The protein below binds the small molecule below.
Small molecule (SMILES): NS(=O)(=O)c1ccc(SCCc2ccccc2)cc1

Sequence of chain 1.A:
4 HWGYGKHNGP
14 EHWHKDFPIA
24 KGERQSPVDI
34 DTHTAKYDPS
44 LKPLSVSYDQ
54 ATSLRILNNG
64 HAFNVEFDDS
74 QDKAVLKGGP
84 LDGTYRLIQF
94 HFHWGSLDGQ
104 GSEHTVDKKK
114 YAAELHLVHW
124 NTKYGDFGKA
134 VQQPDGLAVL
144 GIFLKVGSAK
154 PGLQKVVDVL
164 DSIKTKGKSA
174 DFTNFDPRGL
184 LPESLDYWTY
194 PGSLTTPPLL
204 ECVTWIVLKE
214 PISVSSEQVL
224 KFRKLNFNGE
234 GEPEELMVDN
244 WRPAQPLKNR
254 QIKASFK

Binding-site contacts:
Ligand atom C9 contacts residue PRO201 of chain 1.A at 3.9 Å (hydrophobic).
Ligand atom C10 contacts residue VAL134 of chain 1.A at 3.7 Å (hydrophobic).
Ligand atom C2 contacts residue THR199 of chain 1.A at 3.2 Å.
Ligand atom C1 contacts residue THR199 of chain 1.A at 3.1 Å.
Ligand atom S1 contacts residue PHE130 of chain 1.A at 3.7 Å.
Ligand atom C4 contacts residue LEU197 of chain 1.A at 3.8 Å (hydrophobic).
Ligand atom S contacts residue HIS119 of chain 1.A at 4.0 Å.
Ligand atom C7 contacts residue PRO201 of chain 1.A at 3.5 Å (hydrophobic).
Ligand atom O1 contacts residue TRP208 of chain 1.A at 4.0 Å.
Ligand atom O1 contacts residue HIS119 of chain 1.A at 3.3 Å (h-bond).
Ligand atom C8 contacts residue PRO201 of chain 1.A at 4.0 Å (hydrophobic).
Ligand atom C5 contacts residue LEU197 of chain 1.A at 3.9 Å (hydrophobic).
Ligand atom C2 contacts residue LEU197 of chain 1.A at 3.9 Å (hydrophobic).
Ligand atom N contacts residue HIS96 of chain 1.A at 3.4 Å (h-bond).
Ligand atom N contacts residue ZN1 of chain 1.B at 1.9 Å.
Ligand atom S contacts residue ZN1 of chain 1.B at 3.1 Å.
Ligand atom C13 contacts residue PHE130 of chain 1.A at 3.8 Å (hydrophobic).
Ligand atom O contacts residue TRP208 of chain 1.A at 3.6 Å.
Ligand atom N contacts residue THR198 of chain 1.A at 2.8 Å (h-bond).
Ligand atom C contacts residue HIS94 of chain 1.A at 4.0 Å.
Ligand atom N contacts residue HIS119 of chain 1.A at 3.4 Å (h-bond).
Ligand atom C1 contacts residue LEU197 of chain 1.A at 3.9 Å (hydrophobic).
Ligand atom C4 contacts residue GLN92 of chain 1.A at 3.8 Å.
Ligand atom C12 contacts residue PHE130 of chain 1.A at 3.8 Å (hydrophobic).
Ligand atom C contacts residue LEU197 of chain 1.A at 3.9 Å (hydrophobic).
Ligand atom O contacts residue THR198 of chain 1.A at 2.9 Å (h-bond).
Ligand atom C3 contacts residue HIS94 of chain 1.A at 3.9 Å.
Ligand atom N contacts residue HIS94 of chain 1.A at 3.2 Å (h-bond).
Ligand atom O1 contacts residue ZN1 of chain 1.B at 3.0 Å.
Ligand atom C9 contacts residue VAL134 of chain 1.A at 4.0 Å (hydrophobic).
Ligand atom S contacts residue THR198 of chain 1.A at 3.8 Å.
Ligand atom C3 contacts residue LEU197 of chain 1.A at 3.9 Å (hydrophobic).
Ligand atom O1 contacts residue HIS94 of chain 1.A at 3.4 Å.
Ligand atom C7 contacts residue LEU197 of chain 1.A at 3.4 Å (hydrophobic).
Ligand atom C8 contacts residue PHE130 of chain 1.A at 4.0 Å (hydrophobic).
Ligand atom S contacts residue HIS94 of chain 1.A at 3.9 Å.
Ligand atom O contacts residue LEU197 of chain 1.A at 3.3 Å.
Ligand atom O1 contacts residue VAL142 of chain 1.A at 3.9 Å.
Ligand atom C3 contacts residue VAL121 of chain 1.A at 3.6 Å (hydrophobic).
Ligand atom O1 contacts residue VAL121 of chain 1.A at 3.9 Å.